Sequence of chain 1.A:
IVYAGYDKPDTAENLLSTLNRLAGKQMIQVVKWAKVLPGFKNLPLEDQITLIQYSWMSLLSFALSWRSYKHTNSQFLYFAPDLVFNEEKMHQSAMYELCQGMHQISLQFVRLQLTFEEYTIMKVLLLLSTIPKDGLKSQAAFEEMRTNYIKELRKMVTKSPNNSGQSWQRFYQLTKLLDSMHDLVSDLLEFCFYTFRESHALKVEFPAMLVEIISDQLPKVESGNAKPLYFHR

Binding-site contacts:
Ligand atom C26 contacts residue THR233 of chain 1.A at 3.4 Å.
Ligand atom C34 contacts residue GLN64 of chain 1.A at 3.5 Å.
Ligand atom C6 contacts residue PHE117 of chain 1.A at 3.6 Å (hydrophobic).
Ligand atom O27 contacts residue PHE244 of chain 1.A at 3.7 Å.
Ligand atom C13 contacts residue MET95 of chain 1.A at 3.7 Å (hydrophobic).
Ligand atom F11 contacts residue LEU136 of chain 1.A at 3.8 Å.
Ligand atom C24 contacts residue ASN58 of chain 1.A at 3.5 Å.
Ligand atom C34 contacts residue ALA61 of chain 1.A at 3.5 Å (hydrophobic).
Ligand atom C34 contacts residue LEU60 of chain 1.A at 3.6 Å (hydrophobic).
Ligand atom C4 contacts residue PHE117 of chain 1.A at 3.8 Å (hydrophobic).
Ligand atom C34 contacts residue LEU57 of chain 1.A at 3.4 Å (hydrophobic).
Ligand atom C9 contacts residue LEU102 of chain 1.A at 3.6 Å (hydrophobic).
Ligand atom C20 contacts residue MET95 of chain 1.A at 3.5 Å (hydrophobic).
Ligand atom C13 contacts residue SER99 of chain 1.A at 3.3 Å.
Ligand atom N25 contacts residue ASN58 of chain 1.A at 2.6 Å (h-bond).
Ligand atom O27 contacts residue ASN58 of chain 1.A at 3.2 Å (h-bond).
Ligand atom C28 contacts residue THR233 of chain 1.A at 3.6 Å.
Ligand atom O32 contacts residue PHE117 of chain 1.A at 3.6 Å.
Ligand atom O29 contacts residue CYS230 of chain 1.A at 3.2 Å (h-bond).
Ligand atom C8 contacts residue LEU102 of chain 1.A at 3.8 Å (hydrophobic).
Ligand atom C31 contacts residue GLN64 of chain 1.A at 3.6 Å.
Ligand atom C28 contacts residue PHE229 of chain 1.A at 3.4 Å (hydrophobic).
Ligand atom O12 contacts residue SER99 of chain 1.A at 3.2 Å (h-bond).
Ligand atom O32 contacts residue ARG105 of chain 1.A at 3.0 Å (salt-bridge).
Ligand atom C26 contacts residue ASN58 of chain 1.A at 3.6 Å.
Ligand atom C23 contacts residue ASN58 of chain 1.A at 3.5 Å.
Ligand atom N33 contacts residue GLN64 of chain 1.A at 3.6 Å.
Ligand atom C9 contacts residue LEU226 of chain 1.A at 3.7 Å (hydrophobic).
Ligand atom C21 contacts residue MET95 of chain 1.A at 3.7 Å (hydrophobic).
Ligand atom O18 contacts residue ALA61 of chain 1.A at 3.7 Å.
Ligand atom O27 contacts residue VAL242 of chain 1.A at 3.6 Å.
Ligand atom O12 contacts residue LEU226 of chain 1.A at 3.6 Å.
Ligand atom C28 contacts residue LEU54 of chain 1.A at 3.8 Å (hydrophobic).
Ligand atom C21 contacts residue LEU226 of chain 1.A at 3.7 Å (hydrophobic).
Ligand atom O32 contacts residue GLN64 of chain 1.A at 3.3 Å (h-bond).
Ligand atom O29 contacts residue PHE229 of chain 1.A at 3.4 Å.
Ligand atom F11 contacts residue MET140 of chain 1.A at 3.6 Å.
Ligand atom C5 contacts residue PHE117 of chain 1.A at 3.7 Å (hydrophobic).
Ligand atom C1 contacts residue LEU136 of chain 1.A at 3.5 Å (hydrophobic).
Ligand atom O27 contacts residue THR233 of chain 1.A at 2.7 Å (h-bond).

This protein binds this small molecule.
Small molecule (SMILES): CNC(=O)C[C@H]1COc2cc(F)c(CC(C)C)cc2N1C(=O)c1ccc2c(c1)NC(=O)CO2